Sequence of chain 1.C:
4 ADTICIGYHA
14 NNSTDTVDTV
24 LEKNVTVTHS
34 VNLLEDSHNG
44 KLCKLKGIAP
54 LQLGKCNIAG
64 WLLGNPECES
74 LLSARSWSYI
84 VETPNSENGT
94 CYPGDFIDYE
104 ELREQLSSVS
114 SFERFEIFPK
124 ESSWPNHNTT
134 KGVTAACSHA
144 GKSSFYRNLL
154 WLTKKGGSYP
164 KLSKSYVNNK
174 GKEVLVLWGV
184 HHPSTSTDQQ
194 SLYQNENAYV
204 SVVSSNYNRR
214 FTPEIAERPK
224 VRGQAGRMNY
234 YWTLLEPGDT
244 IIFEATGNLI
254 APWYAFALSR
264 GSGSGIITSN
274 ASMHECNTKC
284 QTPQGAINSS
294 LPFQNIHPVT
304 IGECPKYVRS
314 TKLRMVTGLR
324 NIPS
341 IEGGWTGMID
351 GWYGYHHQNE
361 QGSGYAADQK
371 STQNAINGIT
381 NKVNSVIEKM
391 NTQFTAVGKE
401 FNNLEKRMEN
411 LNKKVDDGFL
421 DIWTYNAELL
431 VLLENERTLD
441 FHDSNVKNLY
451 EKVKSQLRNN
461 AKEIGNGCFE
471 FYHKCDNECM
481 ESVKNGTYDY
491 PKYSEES

The small molecule below binds the protein below.
Small molecule (SMILES): CC(=O)N[C@@H]1[C@@H](O)[C@H](O)[C@@H](CO)O[C@H]1O

Binding-site contacts:
Ligand atom C7 contacts residue LYS158 of chain 1.C at 4.1 Å.
Ligand atom O5 contacts residue LYS134 of chain 1.C at 3.8 Å.
Ligand atom C4 contacts residue ASN131 of chain 1.C at 4.2 Å.
Ligand atom C8 contacts residue LYS158 of chain 1.C at 3.9 Å.
Ligand atom N2 contacts residue ASN131 of chain 1.C at 2.9 Å (h-bond).
Ligand atom C7 contacts residue ASN131 of chain 1.C at 3.3 Å.
Ligand atom C2 contacts residue ASN131 of chain 1.C at 2.5 Å.
Ligand atom C1 contacts residue THR133 of chain 1.C at 3.5 Å.
Ligand atom C3 contacts residue THR133 of chain 1.C at 3.6 Å.
Ligand atom C1 contacts residue ASN131 of chain 1.C at 1.4 Å.
Ligand atom O7 contacts residue LYS158 of chain 1.C at 3.4 Å.
Ligand atom C8 contacts residue ASN131 of chain 1.C at 4.2 Å.
Ligand atom C2 contacts residue THR133 of chain 1.C at 3.6 Å.
Ligand atom N2 contacts residue THR133 of chain 1.C at 3.3 Å (h-bond).
Ligand atom O5 contacts residue ASN131 of chain 1.C at 2.4 Å (h-bond).
Ligand atom C7 contacts residue THR133 of chain 1.C at 4.4 Å.
Ligand atom C1 contacts residue LYS134 of chain 1.C at 4.3 Å.
Ligand atom C5 contacts residue ASN131 of chain 1.C at 3.7 Å.
Ligand atom C3 contacts residue ASN131 of chain 1.C at 3.8 Å.
Ligand atom O6 contacts residue LYS134 of chain 1.C at 3.7 Å.
Ligand atom O7 contacts residue ASN131 of chain 1.C at 3.4 Å (h-bond).